This protein binds this small molecule.
Small molecule (SMILES): CC(=O)N[C@H]1[C@H](O[C@H]2[C@H](O)[C@@H](NC(C)=O)CO[C@@H]2CO)O[C@H](CO)[C@@H](O)[C@@H]1O

Sequence of chain 3.A:
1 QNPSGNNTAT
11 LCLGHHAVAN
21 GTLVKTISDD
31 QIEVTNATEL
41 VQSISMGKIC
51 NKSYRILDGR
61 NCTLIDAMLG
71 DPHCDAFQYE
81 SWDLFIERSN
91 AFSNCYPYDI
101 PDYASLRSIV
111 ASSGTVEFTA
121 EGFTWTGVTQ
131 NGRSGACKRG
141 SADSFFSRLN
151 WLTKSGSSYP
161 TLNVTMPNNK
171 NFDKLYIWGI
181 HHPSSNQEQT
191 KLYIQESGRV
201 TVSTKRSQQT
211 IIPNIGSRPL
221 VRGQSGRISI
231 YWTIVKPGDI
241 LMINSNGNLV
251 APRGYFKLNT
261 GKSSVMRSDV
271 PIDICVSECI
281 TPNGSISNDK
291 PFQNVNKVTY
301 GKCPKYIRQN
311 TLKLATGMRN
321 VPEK

Binding-site contacts:
Ligand atom C4 contacts residue ASN20 of chain 3.A at 4.3 Å.
Ligand atom C2 contacts residue ASN20 of chain 3.A at 2.4 Å.
Ligand atom C7 contacts residue ASN20 of chain 3.A at 3.9 Å.
Ligand atom C5 contacts residue ASN20 of chain 3.A at 3.6 Å.
Ligand atom C1 contacts residue ASN20 of chain 3.A at 1.4 Å.
Ligand atom O5 contacts residue ASN20 of chain 3.A at 2.4 Å (h-bond).
Ligand atom C3 contacts residue ASN20 of chain 3.A at 3.8 Å.
Ligand atom N2 contacts residue ASN20 of chain 3.A at 2.8 Å (h-bond).